Binding-site contacts:
Ligand atom O5' contacts residue ASN132 of chain 1.B at 3.8 Å.
Ligand atom C4' contacts residue ASN132 of chain 1.B at 3.9 Å.
Ligand atom C1' contacts residue ARG128 of chain 1.B at 3.8 Å.
Ligand atom P contacts residue ARG64 of chain 1.B at 3.1 Å.
Ligand atom O5' contacts residue MG1 of chain 1.F at 3.9 Å.
Ligand atom O3' contacts residue ARG64 of chain 1.B at 3.3 Å (salt-bridge).
Ligand atom C2' contacts residue ARG128 of chain 1.B at 3.6 Å.
Ligand atom C3' contacts residue ARG64 of chain 1.B at 2.8 Å.
Ligand atom O4' contacts residue ARG128 of chain 1.B at 3.4 Å (salt-bridge).
Ligand atom C7 contacts residue CYS88 of chain 1.B at 3.8 Å (hydrophobic).
Ligand atom OP2 contacts residue ARG93 of chain 1.B at 2.9 Å (salt-bridge).
Ligand atom C2' contacts residue ARG64 of chain 1.B at 3.1 Å.
Ligand atom OP1 contacts residue ASN127 of chain 1.B at 3.6 Å.
Ligand atom C3' contacts residue MG1 of chain 1.F at 3.9 Å.
Ligand atom O2 contacts residue ARG128 of chain 1.B at 3.2 Å (salt-bridge).
Ligand atom OP1 contacts residue GLY100 of chain 1.B at 2.8 Å (h-bond).
Ligand atom OP1 contacts residue ALA99 of chain 1.B at 3.8 Å.
Ligand atom OP1 contacts residue GLY94 of chain 1.B at 3.5 Å.
Ligand atom C5' contacts residue ASP92 of chain 1.B at 3.3 Å.
Ligand atom C2 contacts residue ARG128 of chain 1.B at 3.9 Å.
Ligand atom O3' contacts residue ASP92 of chain 1.B at 3.6 Å.
Ligand atom P contacts residue ARG93 of chain 1.B at 3.7 Å.
Ligand atom O4' contacts residue ASN132 of chain 1.B at 3.7 Å.
Ligand atom O3' contacts residue MG1 of chain 1.F at 2.7 Å.
Ligand atom C5' contacts residue ARG93 of chain 1.B at 3.5 Å.
Ligand atom OP2 contacts residue ARG64 of chain 1.B at 2.0 Å (salt-bridge).
Ligand atom O2 contacts residue ASN132 of chain 1.B at 3.5 Å (h-bond).
Ligand atom O3' contacts residue ARG93 of chain 1.B at 3.7 Å.
Ligand atom OP1 contacts residue ALA98 of chain 1.B at 3.8 Å.
Ligand atom OP1 contacts residue CYS88 of chain 1.B at 2.9 Å (h-bond).
Ligand atom P contacts residue MG1 of chain 1.F at 3.1 Å.
Ligand atom OP1 contacts residue MG1 of chain 1.F at 2.3 Å.
Ligand atom C4' contacts residue ASP92 of chain 1.B at 3.7 Å.
Ligand atom O5' contacts residue ASN127 of chain 1.B at 3.1 Å (h-bond).
Ligand atom O5' contacts residue ARG93 of chain 1.B at 3.8 Å.
Ligand atom OP1 contacts residue ASP92 of chain 1.B at 3.8 Å.
Ligand atom OP1 contacts residue ARG93 of chain 1.B at 2.9 Å (salt-bridge).
Ligand atom P contacts residue GLY100 of chain 1.B at 3.9 Å.
Ligand atom OP1 contacts residue ALA95 of chain 1.B at 3.0 Å (h-bond).
Ligand atom C4' contacts residue ASN127 of chain 1.B at 4.0 Å.

Sequence of chain 1.B:
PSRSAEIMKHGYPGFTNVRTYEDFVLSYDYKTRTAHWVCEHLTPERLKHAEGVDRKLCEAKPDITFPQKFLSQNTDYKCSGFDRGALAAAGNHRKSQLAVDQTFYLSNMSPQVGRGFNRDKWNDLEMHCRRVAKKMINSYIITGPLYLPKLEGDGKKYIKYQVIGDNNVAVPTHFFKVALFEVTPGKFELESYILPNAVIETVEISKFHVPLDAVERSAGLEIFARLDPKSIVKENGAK

The small molecule below binds the protein below.
Small molecule (SMILES): Cc1cn([C@H]2C[C@H](O[P](=O)(O)OC[C@H]3O[C@@H](n4cc(C)c(=O)[nH]c4=O)C[C@@H]3O[P](=O)(O)OC[C@H]3O[C@@H](n4cc(C)c(=O)[nH]c4=O)C[C@@H]3O[P](=O)(O)OC[C@H]3O[C@@H](n4cc(C)c(=O)[nH]c4=O)C[C@@H]3O[P](=O)(O)OC[C@H]3O[C@@H](n4cc(C)c(=O)[nH]c4=O)C[C@@H]3O)[C@@H](CO)O2)c(=O)[nH]c1=O